Sequence of chain 1.C:
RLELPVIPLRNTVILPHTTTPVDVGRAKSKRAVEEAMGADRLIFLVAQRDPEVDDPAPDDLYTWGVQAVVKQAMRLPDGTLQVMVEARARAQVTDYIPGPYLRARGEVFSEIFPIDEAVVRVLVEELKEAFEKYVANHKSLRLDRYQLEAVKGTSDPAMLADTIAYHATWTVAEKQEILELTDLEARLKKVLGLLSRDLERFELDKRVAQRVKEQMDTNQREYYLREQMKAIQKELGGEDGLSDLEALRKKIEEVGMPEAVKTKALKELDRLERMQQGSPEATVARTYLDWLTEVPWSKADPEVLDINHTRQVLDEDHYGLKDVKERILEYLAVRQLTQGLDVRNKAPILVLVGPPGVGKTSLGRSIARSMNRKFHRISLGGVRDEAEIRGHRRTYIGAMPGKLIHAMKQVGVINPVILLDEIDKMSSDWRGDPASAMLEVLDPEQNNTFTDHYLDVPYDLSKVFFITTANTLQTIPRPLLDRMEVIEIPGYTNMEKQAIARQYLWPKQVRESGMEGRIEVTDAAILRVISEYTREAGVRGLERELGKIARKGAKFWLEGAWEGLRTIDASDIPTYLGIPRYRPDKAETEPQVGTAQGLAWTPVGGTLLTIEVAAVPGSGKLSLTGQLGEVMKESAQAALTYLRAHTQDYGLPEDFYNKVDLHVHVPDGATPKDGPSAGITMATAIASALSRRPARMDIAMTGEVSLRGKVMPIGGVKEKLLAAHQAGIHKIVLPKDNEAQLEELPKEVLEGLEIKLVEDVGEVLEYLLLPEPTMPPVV

Sequence of chain 1.B:
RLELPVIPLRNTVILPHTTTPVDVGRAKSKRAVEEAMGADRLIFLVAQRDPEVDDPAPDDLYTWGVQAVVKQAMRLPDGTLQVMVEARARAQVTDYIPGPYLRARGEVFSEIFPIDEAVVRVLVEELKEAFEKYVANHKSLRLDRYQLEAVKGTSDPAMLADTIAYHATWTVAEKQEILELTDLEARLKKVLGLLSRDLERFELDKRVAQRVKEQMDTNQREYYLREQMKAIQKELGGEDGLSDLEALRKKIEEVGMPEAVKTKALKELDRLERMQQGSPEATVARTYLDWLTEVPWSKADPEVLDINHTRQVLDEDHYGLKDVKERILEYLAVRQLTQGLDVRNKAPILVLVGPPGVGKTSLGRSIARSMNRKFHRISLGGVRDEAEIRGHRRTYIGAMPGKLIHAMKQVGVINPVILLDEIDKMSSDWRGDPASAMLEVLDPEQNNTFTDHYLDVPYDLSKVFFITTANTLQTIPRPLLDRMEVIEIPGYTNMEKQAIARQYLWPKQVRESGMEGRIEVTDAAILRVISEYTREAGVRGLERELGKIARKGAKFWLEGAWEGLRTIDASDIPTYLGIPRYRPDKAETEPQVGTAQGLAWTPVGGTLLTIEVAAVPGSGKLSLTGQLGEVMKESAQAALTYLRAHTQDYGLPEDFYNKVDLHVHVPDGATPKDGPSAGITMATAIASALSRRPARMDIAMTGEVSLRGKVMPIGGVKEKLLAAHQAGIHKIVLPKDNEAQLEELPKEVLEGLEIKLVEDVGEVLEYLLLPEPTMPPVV

The protein below binds the small molecule below.
Small molecule (SMILES): Nc1ncnc2c1ncn2[C@@H]1O[C@H](COP(=O)(O)OP(=O)(O)OP(O)(O)=S)[C@@H](O)[C@H]1O

Binding-site contacts:
Ligand atom N6 contacts residue TYR320 of chain 1.B at 2.9 Å (h-bond).
Ligand atom O3G contacts residue PRO357 of chain 1.B at 3.4 Å (h-bond).
Ligand atom N1 contacts residue TYR493 of chain 1.B at 2.8 Å (h-bond).
Ligand atom S1G contacts residue ARG541 of chain 1.B at 3.2 Å (salt-bridge).
Ligand atom C5 contacts residue HIS319 of chain 1.B at 3.7 Å.
Ligand atom O2A contacts residue GLY360 of chain 1.B at 3.1 Å.
Ligand atom PB contacts residue LYS361 of chain 1.B at 3.6 Å.
Ligand atom O4' contacts residue VAL540 of chain 1.B at 3.5 Å.
Ligand atom PA contacts residue THR362 of chain 1.B at 3.7 Å.
Ligand atom O2A contacts residue VAL359 of chain 1.B at 3.6 Å.
Ligand atom O2A contacts residue THR362 of chain 1.B at 3.7 Å.
Ligand atom PG contacts residue PRO357 of chain 1.B at 3.2 Å.
Ligand atom O3B contacts residue LYS361 of chain 1.B at 3.8 Å.
Ligand atom O1A contacts residue THR362 of chain 1.B at 2.8 Å (h-bond).
Ligand atom S1G contacts residue PRO357 of chain 1.B at 2.9 Å (h-bond).
Ligand atom O3' contacts residue GLU446 of chain 1.C at 3.2 Å (salt-bridge).
Ligand atom O3G contacts residue LYS361 of chain 1.B at 2.6 Å (salt-bridge).
Ligand atom C2 contacts residue TYR493 of chain 1.B at 3.1 Å (hydrophobic).
Ligand atom O3B contacts residue ARG541 of chain 1.B at 3.7 Å.
Ligand atom N3 contacts residue GLY360 of chain 1.B at 3.6 Å (h-bond).
Ligand atom O2B contacts residue VAL359 of chain 1.B at 2.5 Å (h-bond).
Ligand atom S1G contacts residue ARG484 of chain 1.C at 3.5 Å (salt-bridge).
Ligand atom O2G contacts residue ARG484 of chain 1.C at 3.6 Å.
Ligand atom O2A contacts residue LYS361 of chain 1.B at 3.4 Å (salt-bridge).
Ligand atom O2B contacts residue LYS361 of chain 1.B at 2.5 Å (salt-bridge).
Ligand atom PG contacts residue LYS361 of chain 1.B at 3.7 Å.
Ligand atom PA contacts residue VAL359 of chain 1.B at 3.8 Å.
Ligand atom N6 contacts residue ILE501 of chain 1.B at 3.9 Å.
Ligand atom O5' contacts residue ARG541 of chain 1.B at 3.8 Å.
Ligand atom C6 contacts residue HIS319 of chain 1.B at 3.8 Å.
Ligand atom O2' contacts residue SER363 of chain 1.B at 3.8 Å.
Ligand atom O1A contacts residue ARG541 of chain 1.B at 3.4 Å (salt-bridge).
Ligand atom O1B contacts residue THR362 of chain 1.B at 2.9 Å (h-bond).
Ligand atom N6 contacts residue HIS319 of chain 1.B at 3.7 Å.
Ligand atom O3A contacts residue VAL359 of chain 1.B at 2.8 Å (h-bond).
Ligand atom O3B contacts residue PRO357 of chain 1.B at 2.9 Å (h-bond).
Ligand atom O2A contacts residue SER363 of chain 1.B at 3.6 Å (h-bond).
Ligand atom C2 contacts residue GLY360 of chain 1.B at 3.4 Å.
Ligand atom C5' contacts residue GLY358 of chain 1.B at 3.3 Å.
Ligand atom PB contacts residue VAL359 of chain 1.B at 3.1 Å.